Sequence of chain 7.A:
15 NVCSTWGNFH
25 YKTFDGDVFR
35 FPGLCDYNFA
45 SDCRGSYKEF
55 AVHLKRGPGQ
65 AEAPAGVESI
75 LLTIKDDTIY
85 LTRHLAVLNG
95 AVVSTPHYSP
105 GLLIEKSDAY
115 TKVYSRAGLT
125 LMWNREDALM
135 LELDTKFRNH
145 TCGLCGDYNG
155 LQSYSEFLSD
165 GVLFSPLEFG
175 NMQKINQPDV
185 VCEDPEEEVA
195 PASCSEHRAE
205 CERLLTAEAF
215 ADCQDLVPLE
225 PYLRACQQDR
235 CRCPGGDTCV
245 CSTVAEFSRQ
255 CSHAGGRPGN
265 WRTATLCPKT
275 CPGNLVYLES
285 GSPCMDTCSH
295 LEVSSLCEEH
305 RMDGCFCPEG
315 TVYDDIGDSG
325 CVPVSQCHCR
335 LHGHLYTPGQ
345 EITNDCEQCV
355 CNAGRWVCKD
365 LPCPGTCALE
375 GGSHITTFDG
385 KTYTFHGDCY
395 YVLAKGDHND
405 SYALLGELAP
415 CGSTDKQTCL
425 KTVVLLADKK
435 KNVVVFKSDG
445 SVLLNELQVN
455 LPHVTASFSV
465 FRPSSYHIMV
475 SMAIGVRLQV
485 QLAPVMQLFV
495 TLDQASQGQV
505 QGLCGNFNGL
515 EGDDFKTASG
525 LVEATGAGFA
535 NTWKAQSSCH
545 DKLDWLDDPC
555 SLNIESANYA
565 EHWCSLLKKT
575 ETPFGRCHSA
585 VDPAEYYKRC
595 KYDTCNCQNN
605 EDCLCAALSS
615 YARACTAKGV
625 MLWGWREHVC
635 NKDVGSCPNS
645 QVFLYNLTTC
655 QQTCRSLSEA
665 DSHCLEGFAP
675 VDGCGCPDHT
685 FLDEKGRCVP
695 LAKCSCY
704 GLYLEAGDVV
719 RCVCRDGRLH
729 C

The protein below binds the small molecule below.
Small molecule (SMILES): CC(=O)N[C@@H]1[C@@H](O)[C@H](O)[C@@H](CO)O[C@H]1O

Binding-site contacts:
Ligand atom O3 contacts residue ASN650 of chain 7.A at 3.8 Å.
Ligand atom C5 contacts residue TRP627 of chain 7.A at 3.7 Å (hydrophobic).
Ligand atom O7 contacts residue ASP682 of chain 7.A at 4.2 Å.
Ligand atom C3 contacts residue ASN650 of chain 7.A at 3.6 Å.
Ligand atom O7 contacts residue PRO681 of chain 7.A at 4.0 Å.
Ligand atom O7 contacts residue ASN650 of chain 7.A at 4.5 Å.
Ligand atom C6 contacts residue TRP627 of chain 7.A at 4.0 Å (hydrophobic).
Ligand atom C2 contacts residue ASN650 of chain 7.A at 2.5 Å.
Ligand atom N2 contacts residue ASN650 of chain 7.A at 3.4 Å (h-bond).
Ligand atom C4 contacts residue ASN650 of chain 7.A at 4.2 Å.
Ligand atom C7 contacts residue ASN650 of chain 7.A at 3.9 Å.
Ligand atom O5 contacts residue TRP627 of chain 7.A at 2.9 Å.
Ligand atom C8 contacts residue ASN650 of chain 7.A at 4.2 Å.
Ligand atom C1 contacts residue TRP627 of chain 7.A at 3.3 Å (hydrophobic).
Ligand atom O5 contacts residue ASN650 of chain 7.A at 2.4 Å (h-bond).
Ligand atom C5 contacts residue ASN650 of chain 7.A at 3.6 Å.
Ligand atom C1 contacts residue ASN650 of chain 7.A at 1.4 Å.